Binding-site contacts:
Ligand atom C6 contacts residue HIS342 of chain 1.E at 3.6 Å.
Ligand atom N2 contacts residue ASN225 of chain 1.E at 3.6 Å (h-bond).
Ligand atom O6 contacts residue HIS342 of chain 1.E at 4.4 Å.
Ligand atom O7 contacts residue GLY228 of chain 1.E at 4.1 Å.
Ligand atom O3 contacts residue ASN225 of chain 1.E at 3.3 Å (h-bond).
Ligand atom C1 contacts residue ASN225 of chain 1.E at 1.4 Å.
Ligand atom C7 contacts residue THR227 of chain 1.E at 4.0 Å.
Ligand atom O3 contacts residue THR227 of chain 1.E at 4.5 Å.
Ligand atom C5 contacts residue HIS342 of chain 1.E at 4.5 Å.
Ligand atom O5 contacts residue ASN225 of chain 1.E at 2.3 Å (h-bond).
Ligand atom C2 contacts residue ASN225 of chain 1.E at 2.5 Å.
Ligand atom C5 contacts residue ASN225 of chain 1.E at 3.6 Å.
Ligand atom O6 contacts residue ILE268 of chain 1.E at 4.0 Å.
Ligand atom O7 contacts residue THR227 of chain 1.E at 3.5 Å (h-bond).
Ligand atom C3 contacts residue ASN225 of chain 1.E at 3.4 Å.
Ligand atom C4 contacts residue ASN225 of chain 1.E at 4.2 Å.

Sequence of chain 1.E:
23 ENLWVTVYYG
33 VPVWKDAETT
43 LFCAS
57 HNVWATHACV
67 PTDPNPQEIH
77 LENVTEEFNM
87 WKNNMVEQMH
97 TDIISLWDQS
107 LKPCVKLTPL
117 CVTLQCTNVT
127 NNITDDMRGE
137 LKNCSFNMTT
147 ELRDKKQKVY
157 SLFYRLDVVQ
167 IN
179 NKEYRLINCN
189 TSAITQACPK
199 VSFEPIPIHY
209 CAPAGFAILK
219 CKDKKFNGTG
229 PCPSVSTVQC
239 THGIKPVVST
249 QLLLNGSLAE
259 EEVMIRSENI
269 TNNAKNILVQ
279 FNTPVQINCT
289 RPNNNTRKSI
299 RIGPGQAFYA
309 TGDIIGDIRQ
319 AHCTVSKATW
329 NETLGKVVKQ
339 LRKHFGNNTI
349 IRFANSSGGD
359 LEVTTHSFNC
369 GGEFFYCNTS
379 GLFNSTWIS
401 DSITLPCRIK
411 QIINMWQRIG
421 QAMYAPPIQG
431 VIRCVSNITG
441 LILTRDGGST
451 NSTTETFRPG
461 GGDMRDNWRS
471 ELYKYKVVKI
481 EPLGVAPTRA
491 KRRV

This small molecule binds to this protein.
Small molecule (SMILES): CC(=O)N[C@@H]1[C@@H](O)[C@H](O)[C@@H](CO)O[C@H]1O